Sequence of chain 1.B:
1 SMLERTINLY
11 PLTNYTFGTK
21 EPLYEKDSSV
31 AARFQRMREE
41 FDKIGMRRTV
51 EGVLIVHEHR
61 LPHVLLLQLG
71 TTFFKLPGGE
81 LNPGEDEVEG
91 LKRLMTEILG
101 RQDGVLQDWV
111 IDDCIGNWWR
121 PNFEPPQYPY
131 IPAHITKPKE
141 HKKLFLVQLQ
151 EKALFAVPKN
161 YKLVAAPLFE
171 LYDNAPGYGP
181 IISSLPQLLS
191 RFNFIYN

Binding-site contacts:
Ligand atom C contacts residue GLU51 of chain 1.B at 3.5 Å.
Ligand atom N1 contacts residue LEU76 of chain 1.B at 3.6 Å (h-bond).
Ligand atom C1 contacts residue GLU51 of chain 1.B at 3.0 Å.
Ligand atom O3 contacts residue ILE98 of chain 1.B at 3.5 Å.
Ligand atom C contacts residue GLY79 of chain 1.B at 4.0 Å.
Ligand atom C7 contacts residue ILE98 of chain 1.B at 4.2 Å (hydrophobic).
Ligand atom O contacts residue GLY78 of chain 1.B at 4.1 Å.
Ligand atom O2 contacts residue LYS75 of chain 1.B at 4.1 Å.
Ligand atom N1 contacts residue LEU67 of chain 1.B at 3.7 Å.
Ligand atom C4 contacts residue LYS75 of chain 1.B at 3.8 Å.
Ligand atom N contacts residue GLU51 of chain 1.B at 3.6 Å.
Ligand atom C contacts residue LYS142 of chain 1.B at 3.9 Å.
Ligand atom N1 contacts residue GLY78 of chain 1.B at 3.4 Å (h-bond).
Ligand atom O3 contacts residue LEU67 of chain 1.B at 3.2 Å.
Ligand atom O contacts residue GLY79 of chain 1.B at 4.0 Å.
Ligand atom C3 contacts residue LYS75 of chain 1.B at 3.8 Å.
Ligand atom N1 contacts residue PRO77 of chain 1.B at 3.5 Å.
Ligand atom C5 contacts residue LYS75 of chain 1.B at 3.5 Å.
Ligand atom C2 contacts residue LYS75 of chain 1.B at 3.5 Å.
Ligand atom C6 contacts residue LEU67 of chain 1.B at 4.1 Å (hydrophobic).
Ligand atom N contacts residue GLY78 of chain 1.B at 3.9 Å.
Ligand atom O3 contacts residue PRO77 of chain 1.B at 4.2 Å.
Ligand atom C2 contacts residue GLU51 of chain 1.B at 3.2 Å.
Ligand atom C6 contacts residue ILE98 of chain 1.B at 4.2 Å (hydrophobic).
Ligand atom C contacts residue THR49 of chain 1.B at 4.0 Å.
Ligand atom N contacts residue LYS75 of chain 1.B at 4.1 Å.
Ligand atom C3 contacts residue LEU76 of chain 1.B at 3.9 Å (hydrophobic).
Ligand atom O1 contacts residue GLU51 of chain 1.B at 3.6 Å.
Ligand atom N1 contacts residue ILE98 of chain 1.B at 3.7 Å.
Ligand atom C6 contacts residue TYR161 of chain 1.B at 4.2 Å (hydrophobic).
Ligand atom C7 contacts residue TYR161 of chain 1.B at 3.8 Å (hydrophobic).
Ligand atom C4 contacts residue GLY78 of chain 1.B at 3.3 Å.
Ligand atom C2 contacts residue LEU76 of chain 1.B at 3.5 Å (hydrophobic).
Ligand atom C5 contacts residue GLY78 of chain 1.B at 4.1 Å.
Ligand atom C4 contacts residue LEU76 of chain 1.B at 4.1 Å (hydrophobic).
Ligand atom O2 contacts residue GLY78 of chain 1.B at 3.3 Å (h-bond).
Ligand atom C3 contacts residue GLY78 of chain 1.B at 3.2 Å.
Ligand atom O contacts residue GLU51 of chain 1.B at 2.9 Å (salt-bridge).
Ligand atom O2 contacts residue GLY79 of chain 1.B at 4.2 Å.
Ligand atom N contacts residue LEU76 of chain 1.B at 2.8 Å (h-bond).

The small molecule below binds the protein below.
Small molecule (SMILES): COC(=O)CNC(=O)c1cc(C)on1